The small molecule below binds the protein below.
Small molecule (SMILES): CC(=O)N[C@@H]1[C@@H](O)[C@H](O)[C@@H](CO)O[C@H]1O

Binding-site contacts:
Ligand atom C3 contacts residue ASN279 of chain 1.C at 3.8 Å.
Ligand atom C5 contacts residue ASN279 of chain 1.C at 3.7 Å.
Ligand atom O5 contacts residue ASN279 of chain 1.C at 2.4 Å (h-bond).
Ligand atom O7 contacts residue ASN279 of chain 1.C at 4.4 Å.
Ligand atom C8 contacts residue ASN277 of chain 1.C at 3.4 Å.
Ligand atom C8 contacts residue GLU278 of chain 1.C at 3.3 Å.
Ligand atom O7 contacts residue ASN277 of chain 1.C at 4.3 Å.
Ligand atom C1 contacts residue ASN279 of chain 1.C at 1.4 Å.
Ligand atom N2 contacts residue ASN279 of chain 1.C at 2.9 Å (h-bond).
Ligand atom C4 contacts residue ASN279 of chain 1.C at 4.2 Å.
Ligand atom C7 contacts residue ASN279 of chain 1.C at 3.9 Å.
Ligand atom C2 contacts residue ASN279 of chain 1.C at 2.5 Å.
Ligand atom C7 contacts residue ASN277 of chain 1.C at 4.0 Å.

Sequence of chain 1.C:
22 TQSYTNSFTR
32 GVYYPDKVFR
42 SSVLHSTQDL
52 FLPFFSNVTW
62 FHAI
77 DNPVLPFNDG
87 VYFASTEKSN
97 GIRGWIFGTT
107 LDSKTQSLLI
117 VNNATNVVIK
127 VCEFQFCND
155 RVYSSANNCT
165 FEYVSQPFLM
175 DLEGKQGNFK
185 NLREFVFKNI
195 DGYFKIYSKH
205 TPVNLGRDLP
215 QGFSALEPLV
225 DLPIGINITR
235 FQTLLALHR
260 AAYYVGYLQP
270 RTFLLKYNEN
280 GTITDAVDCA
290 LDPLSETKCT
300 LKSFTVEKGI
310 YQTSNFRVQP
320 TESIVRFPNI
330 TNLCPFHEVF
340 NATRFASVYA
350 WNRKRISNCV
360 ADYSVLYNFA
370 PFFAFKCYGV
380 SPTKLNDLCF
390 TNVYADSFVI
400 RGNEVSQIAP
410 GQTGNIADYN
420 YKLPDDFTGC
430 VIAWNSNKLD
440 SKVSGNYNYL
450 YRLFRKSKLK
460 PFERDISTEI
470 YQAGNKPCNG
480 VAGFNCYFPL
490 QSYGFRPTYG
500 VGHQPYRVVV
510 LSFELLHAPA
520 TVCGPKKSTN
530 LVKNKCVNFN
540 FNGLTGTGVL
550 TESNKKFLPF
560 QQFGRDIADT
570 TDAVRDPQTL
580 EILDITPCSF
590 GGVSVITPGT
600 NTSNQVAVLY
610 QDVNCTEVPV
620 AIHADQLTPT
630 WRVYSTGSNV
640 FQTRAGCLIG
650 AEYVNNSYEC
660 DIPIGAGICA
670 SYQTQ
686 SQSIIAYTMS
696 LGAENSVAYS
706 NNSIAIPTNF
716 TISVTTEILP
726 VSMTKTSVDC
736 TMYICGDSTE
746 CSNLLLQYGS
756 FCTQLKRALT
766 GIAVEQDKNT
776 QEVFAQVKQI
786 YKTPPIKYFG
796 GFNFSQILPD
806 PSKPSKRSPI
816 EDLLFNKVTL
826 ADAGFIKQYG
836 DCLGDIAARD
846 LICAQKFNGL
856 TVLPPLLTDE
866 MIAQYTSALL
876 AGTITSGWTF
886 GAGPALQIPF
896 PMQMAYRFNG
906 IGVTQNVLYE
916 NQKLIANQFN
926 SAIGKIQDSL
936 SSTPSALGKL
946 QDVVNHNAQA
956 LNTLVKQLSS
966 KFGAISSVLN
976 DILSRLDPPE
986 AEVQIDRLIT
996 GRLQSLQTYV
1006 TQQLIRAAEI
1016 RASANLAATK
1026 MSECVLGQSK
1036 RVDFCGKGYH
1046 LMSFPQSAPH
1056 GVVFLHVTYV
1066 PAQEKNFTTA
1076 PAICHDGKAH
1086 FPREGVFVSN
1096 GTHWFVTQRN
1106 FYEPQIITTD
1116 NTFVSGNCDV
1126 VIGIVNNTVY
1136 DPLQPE